Sequence of chain 1.A:
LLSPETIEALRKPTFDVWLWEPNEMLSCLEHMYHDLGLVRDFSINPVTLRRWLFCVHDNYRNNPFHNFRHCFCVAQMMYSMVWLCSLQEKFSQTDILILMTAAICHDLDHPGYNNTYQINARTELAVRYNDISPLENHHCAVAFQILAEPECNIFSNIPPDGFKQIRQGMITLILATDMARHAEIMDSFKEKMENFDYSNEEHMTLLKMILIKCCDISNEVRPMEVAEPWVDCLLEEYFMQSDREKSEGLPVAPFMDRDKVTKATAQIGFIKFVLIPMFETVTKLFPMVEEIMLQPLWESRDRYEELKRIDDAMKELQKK

Binding-site contacts:
Ligand atom N12 contacts residue GLN269 of chain 2.B at 3.4 Å (h-bond).
Ligand atom C5 contacts residue PHE272 of chain 2.B at 3.5 Å (hydrophobic).
Ligand atom C6 contacts residue PHE272 of chain 2.B at 3.7 Å (hydrophobic).
Ligand atom C2 contacts residue PHE272 of chain 2.B at 3.6 Å (hydrophobic).
Ligand atom O17 contacts residue ILE312 of chain 1.A at 3.4 Å.
Ligand atom C27 contacts residue TYR240 of chain 2.B at 3.4 Å (hydrophobic).
Ligand atom C2 contacts residue LEU236 of chain 2.B at 3.5 Å (hydrophobic).
Ligand atom N16 contacts residue PHE272 of chain 2.B at 3.6 Å.
Ligand atom N1 contacts residue LEU236 of chain 2.B at 3.6 Å.
Ligand atom O22 contacts residue MET316 of chain 1.A at 3.9 Å.
Ligand atom C20 contacts residue ILE312 of chain 1.A at 3.9 Å (hydrophobic).
Ligand atom C15 contacts residue ALA268 of chain 2.B at 3.4 Å (hydrophobic).
Ligand atom N12 contacts residue LEU236 of chain 2.B at 3.6 Å.
Ligand atom C26 contacts residue HIS68 of chain 2.B at 3.9 Å.
Ligand atom N12 contacts residue ALA268 of chain 2.B at 3.0 Å (h-bond).
Ligand atom C24 contacts residue ILE219 of chain 2.B at 3.7 Å (hydrophobic).
Ligand atom O22 contacts residue MET181 of chain 2.B at 3.4 Å.
Ligand atom N3 contacts residue PHE272 of chain 2.B at 3.5 Å.
Ligand atom C23 contacts residue MET316 of chain 1.A at 3.5 Å (hydrophobic).
Ligand atom O17 contacts residue ALA268 of chain 2.B at 3.4 Å (h-bond).
Ligand atom C11 contacts residue TYR240 of chain 2.B at 3.8 Å (hydrophobic).
Ligand atom C13 contacts residue ALA268 of chain 2.B at 3.6 Å (hydrophobic).
Ligand atom N7 contacts residue PHE272 of chain 2.B at 3.8 Å.
Ligand atom O17 contacts residue PHE272 of chain 2.B at 3.1 Å.
Ligand atom C25 contacts residue MET181 of chain 2.B at 3.5 Å (hydrophobic).
Ligand atom C27 contacts residue LEU236 of chain 2.B at 3.9 Å (hydrophobic).
Ligand atom C6 contacts residue GLN269 of chain 2.B at 3.6 Å.
Ligand atom C4 contacts residue PHE272 of chain 2.B at 3.4 Å (hydrophobic).
Ligand atom C21 contacts residue LEU319 of chain 1.A at 3.6 Å (hydrophobic).
Ligand atom C14 contacts residue PHE272 of chain 2.B at 3.4 Å (hydrophobic).
Ligand atom O10 contacts residue GLN269 of chain 2.B at 3.0 Å (h-bond).
Ligand atom N3 contacts residue LEU236 of chain 2.B at 3.8 Å.
Ligand atom C24 contacts residue MET181 of chain 2.B at 3.8 Å (hydrophobic).
Ligand atom O22 contacts residue LEU319 of chain 1.A at 3.0 Å.
Ligand atom N8 contacts residue ILE219 of chain 2.B at 3.7 Å.
Ligand atom N1 contacts residue GLN269 of chain 2.B at 2.7 Å (h-bond).
Ligand atom C18 contacts residue TYR240 of chain 2.B at 3.4 Å (hydrophobic).
Ligand atom C23 contacts residue MET181 of chain 2.B at 3.9 Å (hydrophobic).
Ligand atom C2 contacts residue GLN269 of chain 2.B at 3.5 Å.
Ligand atom N1 contacts residue PHE272 of chain 2.B at 3.6 Å.

The protein below binds the small molecule below.
Small molecule (SMILES): C[C@@H](Nc1nc2c(cnn2C2CCCC2)c(=O)[nH]1)C(=O)N1CC2(COC2)C1

Sequence of chain 2.B:
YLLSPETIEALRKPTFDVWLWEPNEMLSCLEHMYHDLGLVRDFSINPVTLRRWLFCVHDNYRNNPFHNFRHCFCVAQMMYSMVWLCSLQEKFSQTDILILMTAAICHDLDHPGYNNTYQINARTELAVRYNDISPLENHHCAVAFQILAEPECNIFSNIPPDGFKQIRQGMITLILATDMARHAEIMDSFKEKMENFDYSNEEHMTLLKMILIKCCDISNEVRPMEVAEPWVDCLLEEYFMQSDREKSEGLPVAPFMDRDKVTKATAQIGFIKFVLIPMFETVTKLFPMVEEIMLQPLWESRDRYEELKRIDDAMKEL